A protein and the small-molecule ligand that binds it are described below.
Small molecule (SMILES): N=c1ccn([C@H]2C[C@H](O[P](=O)(O)OC[C@H]3O[C@@H](n4cnc5c(=O)nc(N)[nH]c54)C[C@@H]3O[P](=O)(O)OC[C@H]3O[C@@H](n4cnc5c(N)ncnc54)C[C@@H]3O)[C@@H](COP(=O)=O)O2)c(=O)[nH]1

Sequence of chain 25.A:
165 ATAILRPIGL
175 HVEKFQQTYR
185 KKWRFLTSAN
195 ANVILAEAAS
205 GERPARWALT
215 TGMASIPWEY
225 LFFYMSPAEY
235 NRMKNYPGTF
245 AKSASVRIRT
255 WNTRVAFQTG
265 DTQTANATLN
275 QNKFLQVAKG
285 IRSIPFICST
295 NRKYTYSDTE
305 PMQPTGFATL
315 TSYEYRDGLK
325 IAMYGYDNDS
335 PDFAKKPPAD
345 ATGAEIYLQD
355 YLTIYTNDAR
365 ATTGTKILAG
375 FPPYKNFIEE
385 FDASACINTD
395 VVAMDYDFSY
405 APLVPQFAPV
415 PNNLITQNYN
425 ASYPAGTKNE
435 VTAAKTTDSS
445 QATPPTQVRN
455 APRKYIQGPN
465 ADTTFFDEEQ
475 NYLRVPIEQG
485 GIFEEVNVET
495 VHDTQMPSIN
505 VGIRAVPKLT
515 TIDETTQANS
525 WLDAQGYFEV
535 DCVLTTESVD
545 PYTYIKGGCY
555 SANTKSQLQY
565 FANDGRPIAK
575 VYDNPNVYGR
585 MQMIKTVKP

Binding-site contacts:
Ligand atom N4 contacts residue GLU493 of chain 25.A at 2.6 Å (salt-bridge).
Ligand atom O4' contacts residue DG3 of chain 25.C at 3.2 Å (h-bond).
Ligand atom O5' contacts residue SER403 of chain 25.A at 3.1 Å (h-bond).
Ligand atom C4 contacts residue DG3 of chain 25.C at 3.5 Å.
Ligand atom N1 contacts residue DG3 of chain 25.C at 3.5 Å.
Ligand atom N3 contacts residue DG3 of chain 25.C at 3.4 Å.
Ligand atom C6 contacts residue DG3 of chain 25.C at 3.5 Å.
Ligand atom O3' contacts residue SER403 of chain 25.A at 3.5 Å.
Ligand atom O3' contacts residue HIS496 of chain 25.A at 3.7 Å.
Ligand atom OP2 contacts residue HIS496 of chain 25.A at 2.9 Å (h-bond).
Ligand atom C4 contacts residue GLU493 of chain 25.A at 3.4 Å.
Ligand atom C6 contacts residue VAL495 of chain 25.A at 3.7 Å (hydrophobic).
Ligand atom N1 contacts residue TYR404 of chain 25.A at 3.6 Å.
Ligand atom C5 contacts residue DG3 of chain 25.C at 3.4 Å.
Ligand atom C6 contacts residue TYR404 of chain 25.A at 3.6 Å (hydrophobic).
Ligand atom O4' contacts residue SER403 of chain 25.A at 3.3 Å (h-bond).
Ligand atom C4 contacts residue VAL495 of chain 25.A at 3.1 Å (hydrophobic).
Ligand atom O4' contacts residue ASP401 of chain 25.A at 3.2 Å (salt-bridge).
Ligand atom C2' contacts residue THR494 of chain 25.A at 3.3 Å.
Ligand atom C2 contacts residue TYR404 of chain 25.A at 3.6 Å (hydrophobic).
Ligand atom C5 contacts residue VAL495 of chain 25.A at 3.0 Å (hydrophobic).
Ligand atom C4' contacts residue ASP401 of chain 25.A at 3.5 Å.
Ligand atom N4 contacts residue PHE487 of chain 25.A at 2.9 Å (h-bond).
Ligand atom N9 contacts residue DG3 of chain 25.C at 3.6 Å.
Ligand atom O6 contacts residue DG3 of chain 25.C at 3.5 Å.
Ligand atom C5' contacts residue PHE402 of chain 25.A at 3.4 Å (hydrophobic).
Ligand atom O3' contacts residue ASP401 of chain 25.A at 3.5 Å.
Ligand atom O6 contacts residue DG4 of chain 25.C at 3.5 Å (h-bond).
Ligand atom N3 contacts residue GLU493 of chain 25.A at 3.5 Å (salt-bridge).
Ligand atom C4 contacts residue PHE487 of chain 25.A at 3.7 Å (hydrophobic).
Ligand atom C1' contacts residue DG3 of chain 25.C at 3.7 Å.
Ligand atom C1' contacts residue SER403 of chain 25.A at 3.2 Å.
Ligand atom C8 contacts residue DG3 of chain 25.C at 3.6 Å.
Ligand atom N2 contacts residue DG3 of chain 25.C at 3.5 Å (h-bond).
Ligand atom C5' contacts residue ASP401 of chain 25.A at 3.5 Å.
Ligand atom C2 contacts residue DG3 of chain 25.C at 3.4 Å.
Ligand atom C5' contacts residue SER403 of chain 25.A at 3.2 Å.
Ligand atom O5' contacts residue ASP401 of chain 25.A at 3.7 Å.
Ligand atom N4 contacts residue GLU489 of chain 25.A at 3.7 Å.
Ligand atom N4 contacts residue VAL495 of chain 25.A at 3.1 Å.